Sequence of chain 1.A:
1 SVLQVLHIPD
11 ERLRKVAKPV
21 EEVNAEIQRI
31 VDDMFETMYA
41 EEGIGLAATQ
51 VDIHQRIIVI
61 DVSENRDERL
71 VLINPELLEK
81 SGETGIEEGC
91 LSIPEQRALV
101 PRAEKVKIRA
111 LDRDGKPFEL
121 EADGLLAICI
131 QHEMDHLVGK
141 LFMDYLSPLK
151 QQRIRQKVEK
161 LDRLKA

The protein below binds the small molecule below.
Small molecule (SMILES): CCCC[C@H](OP(=O)(O)O)C(=O)N[C@@H](CC(C)C)C(=O)Nc1ccc([N+](=O)[O-])cc1

Binding-site contacts:
Ligand atom N12 contacts residue GLY89 of chain 1.A at 3.3 Å (h-bond).
Ligand atom O3 contacts residue HIS132 of chain 1.A at 3.3 Å (h-bond).
Ligand atom O3 contacts residue GLY45 of chain 1.A at 3.9 Å.
Ligand atom C7 contacts residue HIS132 of chain 1.A at 3.5 Å.
Ligand atom O2 contacts residue GLU133 of chain 1.A at 3.4 Å (salt-bridge).
Ligand atom C5 contacts residue HIS132 of chain 1.A at 3.9 Å.
Ligand atom C23 contacts residue ILE86 of chain 1.A at 3.6 Å (hydrophobic).
Ligand atom C10 contacts residue HIS132 of chain 1.A at 3.5 Å.
Ligand atom C8 contacts residue ILE44 of chain 1.A at 3.4 Å (hydrophobic).
Ligand atom C9 contacts residue ILE44 of chain 1.A at 3.9 Å (hydrophobic).
Ligand atom P1 contacts residue CO1 of chain 1.B at 3.3 Å.
Ligand atom C7 contacts residue GLU133 of chain 1.A at 3.2 Å.
Ligand atom O20 contacts residue GLU88 of chain 1.A at 3.8 Å.
Ligand atom C9 contacts residue CYS129 of chain 1.A at 3.9 Å (hydrophobic).
Ligand atom O4 contacts residue GLN50 of chain 1.A at 3.3 Å (h-bond).
Ligand atom O2 contacts residue GLY45 of chain 1.A at 3.1 Å (h-bond).
Ligand atom C10 contacts residue GLY89 of chain 1.A at 3.9 Å.
Ligand atom C16 contacts residue LEU91 of chain 1.A at 3.8 Å (hydrophobic).
Ligand atom O11 contacts residue GLY43 of chain 1.A at 3.4 Å.
Ligand atom C23 contacts residue GLU87 of chain 1.A at 3.9 Å.
Ligand atom O3 contacts residue HIS136 of chain 1.A at 3.4 Å (h-bond).
Ligand atom C5 contacts residue GLY89 of chain 1.A at 3.5 Å.
Ligand atom C14 contacts residue ARG97 of chain 1.A at 3.8 Å.
Ligand atom C26 contacts residue ILE44 of chain 1.A at 3.9 Å (hydrophobic).
Ligand atom P1 contacts residue GLN50 of chain 1.A at 3.5 Å.
Ligand atom C22 contacts residue GLU87 of chain 1.A at 3.8 Å.
Ligand atom C10 contacts residue GLU88 of chain 1.A at 3.7 Å.
Ligand atom O4 contacts residue CO1 of chain 1.B at 3.1 Å.
Ligand atom P1 contacts residue GLY45 of chain 1.A at 3.1 Å.
Ligand atom O3 contacts residue CO1 of chain 1.B at 2.2 Å.
Ligand atom P1 contacts residue GLU133 of chain 1.A at 3.6 Å.
Ligand atom O3 contacts residue GLU133 of chain 1.A at 2.8 Å (salt-bridge).
Ligand atom O20 contacts residue GLY89 of chain 1.A at 3.0 Å (h-bond).
Ligand atom O4 contacts residue CYS90 of chain 1.A at 3.4 Å.
Ligand atom C17 contacts residue GLU42 of chain 1.A at 3.5 Å.
Ligand atom O11 contacts residue ILE44 of chain 1.A at 2.9 Å (h-bond).
Ligand atom C17 contacts residue LEU91 of chain 1.A at 3.9 Å (hydrophobic).
Ligand atom O4 contacts residue LEU91 of chain 1.A at 2.6 Å (h-bond).
Ligand atom C17 contacts residue GLY43 of chain 1.A at 3.8 Å.
Ligand atom O3 contacts residue GLN50 of chain 1.A at 3.1 Å (h-bond).